Sequence of chain 1.G:
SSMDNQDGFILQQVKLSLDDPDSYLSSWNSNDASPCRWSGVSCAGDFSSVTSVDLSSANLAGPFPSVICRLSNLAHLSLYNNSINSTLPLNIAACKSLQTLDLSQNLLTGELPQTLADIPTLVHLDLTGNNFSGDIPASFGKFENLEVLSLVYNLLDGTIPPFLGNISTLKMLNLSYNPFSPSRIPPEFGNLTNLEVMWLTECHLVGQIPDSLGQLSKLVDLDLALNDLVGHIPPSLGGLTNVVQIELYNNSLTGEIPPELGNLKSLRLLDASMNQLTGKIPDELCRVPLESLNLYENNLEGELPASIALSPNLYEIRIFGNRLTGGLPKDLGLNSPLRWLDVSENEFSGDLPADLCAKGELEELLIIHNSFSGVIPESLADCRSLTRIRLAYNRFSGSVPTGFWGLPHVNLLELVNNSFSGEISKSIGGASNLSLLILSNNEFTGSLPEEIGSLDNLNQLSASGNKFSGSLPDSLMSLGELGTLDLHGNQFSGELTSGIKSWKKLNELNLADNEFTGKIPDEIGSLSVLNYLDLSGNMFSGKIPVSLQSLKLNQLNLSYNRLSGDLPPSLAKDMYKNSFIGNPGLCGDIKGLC

Binding-site contacts:
Ligand atom C5 contacts residue TYR561 of chain 1.G at 4.0 Å (hydrophobic).
Ligand atom C7 contacts residue ASN558 of chain 1.G at 3.4 Å.
Ligand atom O5 contacts residue ASN558 of chain 1.G at 2.4 Å (h-bond).
Ligand atom C2 contacts residue ASN579 of chain 1.G at 4.1 Å.
Ligand atom C2 contacts residue ASN558 of chain 1.G at 2.5 Å.
Ligand atom C7 contacts residue ASN579 of chain 1.G at 4.4 Å.
Ligand atom C8 contacts residue ASN558 of chain 1.G at 4.4 Å.
Ligand atom O5 contacts residue SER537 of chain 1.G at 4.4 Å.
Ligand atom C1 contacts residue ASN579 of chain 1.G at 4.1 Å.
Ligand atom C4 contacts residue ASN558 of chain 1.G at 4.3 Å.
Ligand atom C3 contacts residue ASN558 of chain 1.G at 3.8 Å.
Ligand atom C1 contacts residue SER560 of chain 1.G at 4.2 Å.
Ligand atom C5 contacts residue ASN558 of chain 1.G at 3.8 Å.
Ligand atom C8 contacts residue ASN579 of chain 1.G at 4.2 Å.
Ligand atom C8 contacts residue SER580 of chain 1.G at 4.1 Å.
Ligand atom N2 contacts residue ASN558 of chain 1.G at 2.9 Å (h-bond).
Ligand atom C3 contacts residue ASN579 of chain 1.G at 4.3 Å.
Ligand atom O3 contacts residue ASN579 of chain 1.G at 4.1 Å.
Ligand atom N2 contacts residue ASN579 of chain 1.G at 3.5 Å (h-bond).
Ligand atom C6 contacts residue TYR561 of chain 1.G at 3.8 Å (hydrophobic).
Ligand atom C8 contacts residue LEU557 of chain 1.G at 3.9 Å (hydrophobic).
Ligand atom O7 contacts residue ASN558 of chain 1.G at 3.5 Å (h-bond).
Ligand atom C1 contacts residue ASN558 of chain 1.G at 1.5 Å.

A protein and the small-molecule ligand that binds it are described below.
Small molecule (SMILES): CC(=O)N[C@@H]1[C@@H](O)[C@H](O)[C@@H](CO)O[C@H]1O